This small molecule binds to this protein.
Small molecule (SMILES): Clc1ccc(CO[C@@H](Cn2ccnc2)c2ccc(Cl)cc2Cl)c(Cl)c1

Binding-site contacts:
Ligand atom CBB contacts residue LEU102 of chain 1.A at 3.5 Å (hydrophobic).
Ligand atom CL4B contacts residue TYR126 of chain 1.A at 3.4 Å.
Ligand atom CL2B contacts residue LEU57 of chain 1.A at 3.9 Å.
Ligand atom C3A contacts residue ILE25 of chain 1.A at 3.7 Å (hydrophobic).
Ligand atom C5 contacts residue TYR29 of chain 1.A at 3.9 Å (hydrophobic).
Ligand atom C6B contacts residue HEM1 of chain 1.B at 3.6 Å.
Ligand atom CL2A contacts residue ILE25 of chain 1.A at 2.6 Å.
Ligand atom CL4A contacts residue ALA56 of chain 1.A at 3.5 Å.
Ligand atom C1A contacts residue LEU57 of chain 1.A at 3.9 Å (hydrophobic).
Ligand atom C1B contacts residue LEU102 of chain 1.A at 3.2 Å (hydrophobic).
Ligand atom C6B contacts residue LEU102 of chain 1.A at 3.4 Å (hydrophobic).
Ligand atom C5B contacts residue LEU102 of chain 1.A at 3.9 Å (hydrophobic).
Ligand atom C4 contacts residue HEM1 of chain 1.B at 3.0 Å.
Ligand atom C5B contacts residue TYR126 of chain 1.A at 3.6 Å (hydrophobic).
Ligand atom CL4B contacts residue ALA125 of chain 1.A at 3.6 Å.
Ligand atom C5 contacts residue PHE43 of chain 1.A at 3.7 Å (hydrophobic).
Ligand atom C2A contacts residue ILE25 of chain 1.A at 3.5 Å (hydrophobic).
Ligand atom C4 contacts residue PHE43 of chain 1.A at 3.6 Å (hydrophobic).
Ligand atom C4B contacts residue PO41 of chain 1.E at 3.6 Å.
Ligand atom C2B contacts residue PO41 of chain 1.E at 3.7 Å.
Ligand atom C4A contacts residue LEU57 of chain 1.A at 3.8 Å (hydrophobic).
Ligand atom C5A contacts residue HEM1 of chain 1.B at 3.9 Å.
Ligand atom CL2B contacts residue VAL61 of chain 1.A at 3.4 Å.
Ligand atom CBB contacts residue LEU57 of chain 1.A at 3.8 Å (hydrophobic).
Ligand atom CL4A contacts residue LEU57 of chain 1.A at 3.7 Å.
Ligand atom C2A contacts residue LEU57 of chain 1.A at 3.7 Å (hydrophobic).
Ligand atom N3 contacts residue HEM1 of chain 1.B at 2.0 Å.
Ligand atom C3A contacts residue LEU57 of chain 1.A at 3.7 Å (hydrophobic).
Ligand atom CBB contacts residue PO41 of chain 1.E at 3.8 Å.
Ligand atom C5B contacts residue PO41 of chain 1.E at 3.4 Å.
Ligand atom C1B contacts residue PO41 of chain 1.E at 3.2 Å.
Ligand atom C1 contacts residue PHE28 of chain 1.A at 3.5 Å (hydrophobic).
Ligand atom C5B contacts residue HEM1 of chain 1.B at 3.5 Å.
Ligand atom C2B contacts residue LEU102 of chain 1.A at 3.5 Å (hydrophobic).
Ligand atom CL4B contacts residue LEU129 of chain 1.A at 3.7 Å.
Ligand atom C6B contacts residue PO41 of chain 1.E at 3.0 Å.
Ligand atom O contacts residue LEU102 of chain 1.A at 3.6 Å.
Ligand atom C2 contacts residue HEM1 of chain 1.B at 3.0 Å.
Ligand atom C3B contacts residue PO41 of chain 1.E at 3.8 Å.
Ligand atom C3B contacts residue TRP122 of chain 1.A at 3.9 Å (hydrophobic).

Sequence of chain 1.A:
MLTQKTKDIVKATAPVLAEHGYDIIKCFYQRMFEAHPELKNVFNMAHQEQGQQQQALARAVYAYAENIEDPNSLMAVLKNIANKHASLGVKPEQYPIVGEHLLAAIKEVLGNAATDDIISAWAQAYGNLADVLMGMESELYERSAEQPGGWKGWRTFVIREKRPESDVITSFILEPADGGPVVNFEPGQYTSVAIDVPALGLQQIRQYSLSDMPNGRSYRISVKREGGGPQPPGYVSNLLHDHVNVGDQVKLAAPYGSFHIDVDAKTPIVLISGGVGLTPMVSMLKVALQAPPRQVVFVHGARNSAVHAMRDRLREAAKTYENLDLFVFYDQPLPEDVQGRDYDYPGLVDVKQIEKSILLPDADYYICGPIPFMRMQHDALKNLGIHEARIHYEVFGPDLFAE